Binding-site contacts:
Ligand atom O7 contacts residue LEU919 of chain 1.B at 3.3 Å.
Ligand atom C5 contacts residue LEU919 of chain 1.B at 4.2 Å (hydrophobic).
Ligand atom N2 contacts residue ASN714 of chain 1.B at 2.9 Å (h-bond).
Ligand atom C8 contacts residue THR713 of chain 1.B at 4.3 Å.
Ligand atom C2 contacts residue GLN1068 of chain 1.B at 4.5 Å.
Ligand atom C1 contacts residue GLN1068 of chain 1.B at 4.1 Å.
Ligand atom O5 contacts residue GLN1068 of chain 1.B at 4.2 Å.
Ligand atom C1 contacts residue ASN714 of chain 1.B at 1.4 Å.
Ligand atom C1 contacts residue LEU919 of chain 1.B at 4.4 Å (hydrophobic).
Ligand atom O7 contacts residue GLN1068 of chain 1.B at 4.2 Å.
Ligand atom C2 contacts residue ASN714 of chain 1.B at 2.4 Å.
Ligand atom C4 contacts residue ASN714 of chain 1.B at 4.2 Å.
Ligand atom O6 contacts residue GLN923 of chain 1.B at 3.8 Å.
Ligand atom C3 contacts residue LEU919 of chain 1.B at 4.3 Å (hydrophobic).
Ligand atom O4 contacts residue LEU919 of chain 1.B at 4.0 Å.
Ligand atom C7 contacts residue LEU919 of chain 1.B at 4.0 Å (hydrophobic).
Ligand atom O5 contacts residue ASN714 of chain 1.B at 2.4 Å (h-bond).
Ligand atom O7 contacts residue ASN714 of chain 1.B at 3.6 Å (h-bond).
Ligand atom C5 contacts residue GLN923 of chain 1.B at 4.5 Å.
Ligand atom C7 contacts residue ASN714 of chain 1.B at 3.4 Å.
Ligand atom C3 contacts residue ASN714 of chain 1.B at 3.8 Å.
Ligand atom C5 contacts residue ASN714 of chain 1.B at 3.7 Å.
Ligand atom C8 contacts residue LEU919 of chain 1.B at 4.3 Å (hydrophobic).

This protein binds this small molecule.
Small molecule (SMILES): CC(=O)N[C@H]1[C@H](O[C@H]2[C@H](O)[C@@H](NC(C)=O)CO[C@@H]2CO)O[C@H](CO)[C@@H](O)[C@@H]1O

Sequence of chain 1.B:
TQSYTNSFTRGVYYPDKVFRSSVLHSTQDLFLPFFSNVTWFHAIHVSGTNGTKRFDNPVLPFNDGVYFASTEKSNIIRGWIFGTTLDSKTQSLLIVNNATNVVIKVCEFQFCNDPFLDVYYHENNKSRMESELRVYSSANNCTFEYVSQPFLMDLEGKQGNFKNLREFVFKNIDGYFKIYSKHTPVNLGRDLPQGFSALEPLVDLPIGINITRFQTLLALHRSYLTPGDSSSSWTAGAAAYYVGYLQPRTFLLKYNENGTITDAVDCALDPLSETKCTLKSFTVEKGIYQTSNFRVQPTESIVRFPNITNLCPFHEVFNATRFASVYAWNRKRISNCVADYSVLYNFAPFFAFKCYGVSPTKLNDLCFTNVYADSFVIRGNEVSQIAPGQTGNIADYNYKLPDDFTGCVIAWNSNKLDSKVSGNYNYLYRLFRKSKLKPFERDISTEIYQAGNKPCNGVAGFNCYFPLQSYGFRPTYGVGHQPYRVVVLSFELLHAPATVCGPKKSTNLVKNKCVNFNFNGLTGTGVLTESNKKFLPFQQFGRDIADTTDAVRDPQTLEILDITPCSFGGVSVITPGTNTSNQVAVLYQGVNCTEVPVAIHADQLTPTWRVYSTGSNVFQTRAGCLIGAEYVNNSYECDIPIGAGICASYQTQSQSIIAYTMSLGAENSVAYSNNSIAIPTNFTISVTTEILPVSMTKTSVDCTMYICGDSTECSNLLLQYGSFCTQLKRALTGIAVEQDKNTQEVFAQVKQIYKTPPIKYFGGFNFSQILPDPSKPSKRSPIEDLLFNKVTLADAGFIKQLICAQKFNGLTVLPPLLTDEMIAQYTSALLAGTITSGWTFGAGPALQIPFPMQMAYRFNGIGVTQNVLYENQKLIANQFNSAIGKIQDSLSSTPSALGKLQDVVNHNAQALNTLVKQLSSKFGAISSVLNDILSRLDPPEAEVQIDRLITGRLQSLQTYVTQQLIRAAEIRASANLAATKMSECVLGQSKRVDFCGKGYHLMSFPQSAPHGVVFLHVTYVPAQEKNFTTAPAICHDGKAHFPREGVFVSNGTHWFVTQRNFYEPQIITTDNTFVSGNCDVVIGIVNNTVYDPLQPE